Binding-site contacts:
Ligand atom C8 contacts residue GLU110 of chain 1.A at 2.7 Å.
Ligand atom N2 contacts residue PRO58 of chain 1.D at 3.6 Å.
Ligand atom O3 contacts residue PRO58 of chain 1.D at 3.4 Å.
Ligand atom O4 contacts residue GLY2 of chain 1.C at 3.8 Å.
Ligand atom C6 contacts residue PRO58 of chain 1.D at 3.5 Å (hydrophobic).
Ligand atom C5 contacts residue TYR119 of chain 1.C at 3.3 Å (hydrophobic).
Ligand atom C4 contacts residue TYR119 of chain 1.C at 3.2 Å (hydrophobic).
Ligand atom C2 contacts residue GLU1 of chain 1.C at 3.0 Å.
Ligand atom C1 contacts residue GLU1 of chain 1.C at 3.9 Å.
Ligand atom O6 contacts residue PRO58 of chain 1.D at 3.3 Å (h-bond).
Ligand atom O6 contacts residue TYR119 of chain 1.C at 3.7 Å.
Ligand atom C6 contacts residue GLN3 of chain 1.C at 3.6 Å.
Ligand atom N2 contacts residue GLU110 of chain 1.A at 3.5 Å.
Ligand atom C3 contacts residue GLU1 of chain 1.C at 3.1 Å.
Ligand atom O2 contacts residue TYR119 of chain 1.C at 3.5 Å (h-bond).
Ligand atom C7 contacts residue GLU110 of chain 1.A at 2.2 Å.
Ligand atom N2 contacts residue GLU1 of chain 1.C at 2.0 Å (salt-bridge).
Ligand atom C8 contacts residue LEU109 of chain 1.C at 3.5 Å (hydrophobic).
Ligand atom O3 contacts residue TYR119 of chain 1.C at 3.7 Å.
Ligand atom O4 contacts residue GLN3 of chain 1.C at 2.8 Å (h-bond).
Ligand atom O3 contacts residue LEU120 of chain 1.C at 3.7 Å.
Ligand atom O7 contacts residue GLU1 of chain 1.C at 2.0 Å (salt-bridge).
Ligand atom C7 contacts residue GLY2 of chain 1.C at 3.9 Å.
Ligand atom C5 contacts residue ASN114 of chain 1.A at 3.5 Å.
Ligand atom C8 contacts residue GLY2 of chain 1.C at 3.2 Å.
Ligand atom O7 contacts residue PRO58 of chain 1.D at 3.7 Å.
Ligand atom C8 contacts residue GLU1 of chain 1.C at 1.9 Å.
Ligand atom C2 contacts residue ASN114 of chain 1.A at 3.7 Å.
Ligand atom O5 contacts residue TYR119 of chain 1.C at 3.3 Å (h-bond).
Ligand atom C7 contacts residue GLU1 of chain 1.C at 1.4 Å.
Ligand atom C3 contacts residue ASN114 of chain 1.A at 3.5 Å.
Ligand atom O5 contacts residue ASN114 of chain 1.A at 3.7 Å.
Ligand atom N2 contacts residue LYS106 of chain 1.C at 3.6 Å (salt-bridge).
Ligand atom O3 contacts residue GLU1 of chain 1.C at 3.3 Å (salt-bridge).
Ligand atom C8 contacts residue GLY26 of chain 1.C at 3.7 Å.
Ligand atom C7 contacts residue PRO58 of chain 1.D at 3.5 Å (hydrophobic).
Ligand atom C1 contacts residue ASN114 of chain 1.A at 3.1 Å.
Ligand atom C6 contacts residue TYR119 of chain 1.C at 3.1 Å (hydrophobic).
Ligand atom C2 contacts residue TYR119 of chain 1.C at 3.9 Å (hydrophobic).
Ligand atom O7 contacts residue GLU110 of chain 1.A at 1.4 Å.

Sequence of chain 1.D:
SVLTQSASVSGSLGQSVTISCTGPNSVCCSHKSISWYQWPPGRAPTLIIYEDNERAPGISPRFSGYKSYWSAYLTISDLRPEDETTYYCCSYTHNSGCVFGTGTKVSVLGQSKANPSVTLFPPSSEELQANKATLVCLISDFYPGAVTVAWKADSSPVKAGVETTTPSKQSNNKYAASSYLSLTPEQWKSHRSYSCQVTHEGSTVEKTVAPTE

The small molecule below binds the protein below.
Small molecule (SMILES): CC(=O)N[C@H]1[C@H](O[C@H]2[C@H](O)[C@@H](NC(C)=O)CO[C@@H]2CO)O[C@H](CO)[C@@H](O[C@@H]2O[C@H](CO[C@H]3O[C@H](CO)[C@@H](O)[C@H](O)[C@@H]3O)[C@@H](O)[C@H](O[C@H]3O[C@H](CO)[C@@H](O)[C@H](O)[C@@H]3O)[C@@H]2O)[C@@H]1O

Sequence of chain 1.C:
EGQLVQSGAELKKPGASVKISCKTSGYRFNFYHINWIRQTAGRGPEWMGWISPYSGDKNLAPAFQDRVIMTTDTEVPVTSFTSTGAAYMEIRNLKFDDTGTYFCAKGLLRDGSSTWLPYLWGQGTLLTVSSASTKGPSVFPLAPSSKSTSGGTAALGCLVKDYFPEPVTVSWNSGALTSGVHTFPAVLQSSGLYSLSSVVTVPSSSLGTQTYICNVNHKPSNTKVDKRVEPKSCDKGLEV

Sequence of chain 1.A:
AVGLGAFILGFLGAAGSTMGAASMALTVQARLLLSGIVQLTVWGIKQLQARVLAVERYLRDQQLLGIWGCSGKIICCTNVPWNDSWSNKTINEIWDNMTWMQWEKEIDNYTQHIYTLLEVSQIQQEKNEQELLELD